Binding-site contacts:
Ligand atom C5 contacts residue PHE250 of chain 1.A at 3.6 Å (hydrophobic).
Ligand atom C9 contacts residue GLN280 of chain 1.A at 3.4 Å.
Ligand atom F11 contacts residue GLN280 of chain 1.A at 3.5 Å.
Ligand atom F11 contacts residue SER231 of chain 1.A at 3.9 Å.
Ligand atom C2 contacts residue PHE283 of chain 1.A at 3.8 Å (hydrophobic).
Ligand atom C14 contacts residue SER231 of chain 1.A at 4.2 Å.
Ligand atom N1 contacts residue GLN280 of chain 1.A at 3.6 Å.
Ligand atom N1 contacts residue ILE246 of chain 1.A at 4.4 Å.
Ligand atom C4 contacts residue VAL232 of chain 1.A at 4.1 Å (hydrophobic).
Ligand atom C14 contacts residue PHE283 of chain 1.A at 4.1 Å (hydrophobic).
Ligand atom C9 contacts residue TYR247 of chain 1.A at 3.8 Å (hydrophobic).
Ligand atom N1 contacts residue PHE283 of chain 1.A at 4.0 Å.
Ligand atom C5 contacts residue MET267 of chain 1.A at 4.4 Å (hydrophobic).
Ligand atom C14 contacts residue VAL232 of chain 1.A at 4.0 Å (hydrophobic).
Ligand atom N3 contacts residue PHE283 of chain 1.A at 4.0 Å.
Ligand atom C13 contacts residue LEU229 of chain 1.A at 3.6 Å (hydrophobic).
Ligand atom C8 contacts residue MET267 of chain 1.A at 3.3 Å (hydrophobic).
Ligand atom C7 contacts residue PHE283 of chain 1.A at 3.3 Å (hydrophobic).
Ligand atom C6 contacts residue PHE250 of chain 1.A at 3.5 Å (hydrophobic).
Ligand atom C6 contacts residue PHE283 of chain 1.A at 3.8 Å (hydrophobic).
Ligand atom F11 contacts residue VAL232 of chain 1.A at 3.7 Å.
Ligand atom C8 contacts residue PHE250 of chain 1.A at 4.0 Å (hydrophobic).
Ligand atom C5 contacts residue TYR247 of chain 1.A at 3.8 Å (hydrophobic).
Ligand atom N3 contacts residue PHE250 of chain 1.A at 3.8 Å.
Ligand atom O10 contacts residue MET267 of chain 1.A at 3.4 Å.
Ligand atom C9 contacts residue PHE283 of chain 1.A at 3.6 Å (hydrophobic).
Ligand atom C9 contacts residue MET267 of chain 1.A at 4.1 Å (hydrophobic).
Ligand atom O10 contacts residue PHE283 of chain 1.A at 3.4 Å.
Ligand atom C5 contacts residue GLN280 of chain 1.A at 3.3 Å.
Ligand atom C7 contacts residue MET267 of chain 1.A at 3.4 Å (hydrophobic).
Ligand atom C13 contacts residue PHE283 of chain 1.A at 3.8 Å (hydrophobic).
Ligand atom C12 contacts residue ILE246 of chain 1.A at 4.5 Å (hydrophobic).
Ligand atom C12 contacts residue PHE283 of chain 1.A at 3.5 Å (hydrophobic).
Ligand atom C8 contacts residue PHE283 of chain 1.A at 3.9 Å (hydrophobic).
Ligand atom C4 contacts residue GLN280 of chain 1.A at 4.3 Å.
Ligand atom C4 contacts residue PHE283 of chain 1.A at 4.1 Å (hydrophobic).
Ligand atom N3 contacts residue GLN280 of chain 1.A at 4.4 Å.
Ligand atom C12 contacts residue LEU229 of chain 1.A at 4.0 Å (hydrophobic).
Ligand atom C2 contacts residue ILE246 of chain 1.A at 4.3 Å (hydrophobic).
Ligand atom N3 contacts residue ILE246 of chain 1.A at 4.4 Å.

The small molecule below binds the protein below.
Small molecule (SMILES): O=C1CCN(c2cccc(F)n2)CC1

Sequence of chain 1.A:
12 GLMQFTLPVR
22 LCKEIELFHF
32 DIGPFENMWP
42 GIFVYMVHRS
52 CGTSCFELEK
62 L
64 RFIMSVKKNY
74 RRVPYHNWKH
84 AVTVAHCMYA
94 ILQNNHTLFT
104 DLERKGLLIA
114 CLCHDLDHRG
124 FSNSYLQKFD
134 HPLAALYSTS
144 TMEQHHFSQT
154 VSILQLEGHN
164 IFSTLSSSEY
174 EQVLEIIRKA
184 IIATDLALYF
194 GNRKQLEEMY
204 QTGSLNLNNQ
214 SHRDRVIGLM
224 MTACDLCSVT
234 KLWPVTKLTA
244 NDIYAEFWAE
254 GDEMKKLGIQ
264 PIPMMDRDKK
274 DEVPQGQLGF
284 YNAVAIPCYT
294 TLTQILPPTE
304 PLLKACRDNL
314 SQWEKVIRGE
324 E